A protein and the small-molecule ligand that binds it are described below.
Small molecule (SMILES): COc1cc(-c2cncc(-c3ccc(C4CCN(C)CC4)cc3)c2C)cc(OC)c1OC

Sequence of chain 1.A:
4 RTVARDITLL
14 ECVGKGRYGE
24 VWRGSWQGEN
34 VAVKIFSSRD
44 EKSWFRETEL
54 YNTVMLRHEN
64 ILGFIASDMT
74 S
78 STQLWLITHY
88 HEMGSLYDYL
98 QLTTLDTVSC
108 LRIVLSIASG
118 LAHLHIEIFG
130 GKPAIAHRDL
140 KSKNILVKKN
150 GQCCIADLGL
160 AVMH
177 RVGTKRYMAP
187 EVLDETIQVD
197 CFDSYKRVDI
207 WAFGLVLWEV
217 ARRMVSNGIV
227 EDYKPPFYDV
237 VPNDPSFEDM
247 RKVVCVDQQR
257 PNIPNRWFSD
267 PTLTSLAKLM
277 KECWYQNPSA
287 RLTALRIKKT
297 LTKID

Binding-site contacts:
Ligand atom O28 contacts residue ARG8 of chain 1.A at 3.0 Å (salt-bridge).
Ligand atom C12 contacts residue GLN80 of chain 2.B at 3.5 Å.
Ligand atom N08 contacts residue VAL6 of chain 1.A at 3.9 Å.
Ligand atom C22 contacts residue ARG4 of chain 1.A at 3.6 Å.
Ligand atom C11 contacts residue LU81 of chain 1.J at 3.6 Å.
Ligand atom C01 contacts residue TRP29 of chain 1.A at 3.7 Å (hydrophobic).
Ligand atom C29 contacts residue ASP71 of chain 2.B at 3.5 Å.
Ligand atom C04 contacts residue TRP29 of chain 1.A at 3.9 Å (hydrophobic).
Ligand atom C25 contacts residue TRP82 of chain 2.B at 3.5 Å (hydrophobic).
Ligand atom C13 contacts residue LU81 of chain 1.J at 3.5 Å.
Ligand atom C32 contacts residue ARG8 of chain 2.B at 3.5 Å.
Ligand atom C12 contacts residue LU81 of chain 1.J at 3.5 Å.
Ligand atom C09 contacts residue LU81 of chain 1.J at 3.4 Å.
Ligand atom C27 contacts residue ARG8 of chain 1.A at 3.3 Å.
Ligand atom C29 contacts residue ARG8 of chain 1.A at 3.4 Å.
Ligand atom C07 contacts residue ALA7 of chain 1.A at 3.3 Å (hydrophobic).
Ligand atom C13 contacts residue GLN80 of chain 2.B at 3.5 Å.
Ligand atom C30 contacts residue THR73 of chain 2.B at 3.8 Å.
Ligand atom O02 contacts residue ILE10 of chain 1.A at 3.9 Å.
Ligand atom C22 contacts residue EDO1 of chain 1.O at 3.9 Å.
Ligand atom C05 contacts residue ALA7 of chain 1.A at 3.9 Å (hydrophobic).
Ligand atom C10 contacts residue LU81 of chain 1.J at 3.8 Å.
Ligand atom C26 contacts residue THR73 of chain 2.B at 3.8 Å.
Ligand atom C17 contacts residue LU81 of chain 1.J at 3.5 Å.
Ligand atom C25 contacts residue GLN80 of chain 2.B at 3.8 Å.
Ligand atom C04 contacts residue ALA7 of chain 1.A at 3.7 Å (hydrophobic).
Ligand atom C07 contacts residue VAL6 of chain 1.A at 3.5 Å (hydrophobic).
Ligand atom C25 contacts residue THR73 of chain 2.B at 3.1 Å.
Ligand atom C19 contacts residue LU81 of chain 1.J at 3.5 Å.
Ligand atom C26 contacts residue VAL6 of chain 1.A at 3.5 Å (hydrophobic).
Ligand atom C32 contacts residue ARG8 of chain 1.A at 3.6 Å.
Ligand atom O31 contacts residue ASP71 of chain 2.B at 3.8 Å.
Ligand atom C16 contacts residue LU81 of chain 1.J at 3.7 Å.
Ligand atom C27 contacts residue THR73 of chain 2.B at 3.6 Å.
Ligand atom C26 contacts residue ARG8 of chain 1.A at 3.6 Å.
Ligand atom C06 contacts residue VAL6 of chain 1.A at 3.6 Å (hydrophobic).
Ligand atom O28 contacts residue ASP71 of chain 2.B at 3.4 Å (salt-bridge).
Ligand atom C29 contacts residue TRP82 of chain 2.B at 3.5 Å (hydrophobic).
Ligand atom C30 contacts residue ARG8 of chain 1.A at 3.8 Å.
Ligand atom C07 contacts residue TRP29 of chain 1.A at 3.9 Å (hydrophobic).

Sequence of chain 2.B:
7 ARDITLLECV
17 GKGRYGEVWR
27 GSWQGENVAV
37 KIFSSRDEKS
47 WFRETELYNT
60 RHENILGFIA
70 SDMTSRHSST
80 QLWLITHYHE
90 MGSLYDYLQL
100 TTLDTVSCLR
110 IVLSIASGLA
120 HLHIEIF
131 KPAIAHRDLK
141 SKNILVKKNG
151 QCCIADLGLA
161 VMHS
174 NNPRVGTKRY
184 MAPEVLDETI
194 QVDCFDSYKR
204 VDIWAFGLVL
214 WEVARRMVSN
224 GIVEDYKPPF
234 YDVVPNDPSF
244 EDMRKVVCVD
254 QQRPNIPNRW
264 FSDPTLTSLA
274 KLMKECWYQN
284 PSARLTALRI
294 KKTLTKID